Binding-site contacts:
Ligand atom C3 contacts residue ASP186 of chain 1.A at 3.5 Å.
Ligand atom C7 contacts residue VAL210 of chain 1.A at 3.7 Å (hydrophobic).
Ligand atom C1 contacts residue GLY215 of chain 1.A at 3.3 Å.
Ligand atom N2 contacts residue ASP186 of chain 1.A at 2.7 Å (salt-bridge).
Ligand atom C10 contacts residue GLY213 of chain 1.A at 3.7 Å.
Ligand atom C28 contacts residue ASP44 of chain 1.A at 3.4 Å.
Ligand atom C18 contacts residue TRP212 of chain 1.A at 3.5 Å (hydrophobic).
Ligand atom C8 contacts residue SER211 of chain 1.A at 3.3 Å.
Ligand atom C27 contacts residue HIS41 of chain 1.A at 3.3 Å.
Ligand atom C13 contacts residue LYS189 of chain 1.A at 3.4 Å.
Ligand atom C6 contacts residue GLY213 of chain 1.A at 3.4 Å.
Ligand atom N24 contacts residue LYS189 of chain 1.A at 3.7 Å.
Ligand atom C8 contacts residue TRP212 of chain 1.A at 3.6 Å (hydrophobic).
Ligand atom C9 contacts residue SER211 of chain 1.A at 3.7 Å.
Ligand atom C4 contacts residue GLY213 of chain 1.A at 3.7 Å.
Ligand atom C4 contacts residue TRP212 of chain 1.A at 3.5 Å (hydrophobic).
Ligand atom N12 contacts residue SER187 of chain 1.A at 2.9 Å (h-bond).
Ligand atom N12 contacts residue GLY223 of chain 1.A at 3.3 Å.
Ligand atom C15 contacts residue HIS41 of chain 1.A at 3.7 Å.
Ligand atom C9 contacts residue LYS189 of chain 1.A at 3.5 Å.
Ligand atom O16 contacts residue SER192 of chain 1.A at 3.1 Å (h-bond).
Ligand atom C5 contacts residue GLY213 of chain 1.A at 3.4 Å.
Ligand atom C26 contacts residue LYS45 of chain 1.A at 3.5 Å.
Ligand atom C8 contacts residue SER192 of chain 1.A at 3.6 Å.
Ligand atom N2 contacts residue SER187 of chain 1.A at 3.3 Å (h-bond).
Ligand atom C15 contacts residue LYS189 of chain 1.A at 3.4 Å.
Ligand atom C7 contacts residue TRP212 of chain 1.A at 3.7 Å (hydrophobic).
Ligand atom C9 contacts residue TRP212 of chain 1.A at 3.7 Å (hydrophobic).
Ligand atom N11 contacts residue SER192 of chain 1.A at 3.3 Å (h-bond).
Ligand atom O16 contacts residue HIS41 of chain 1.A at 2.7 Å (h-bond).
Ligand atom C33 contacts residue GLY85 of chain 1.A at 3.2 Å.
Ligand atom C1 contacts residue ASP186 of chain 1.A at 3.4 Å.
Ligand atom C5 contacts residue TRP212 of chain 1.A at 3.7 Å (hydrophobic).
Ligand atom N11 contacts residue SER211 of chain 1.A at 3.6 Å (h-bond).
Ligand atom N11 contacts residue LYS189 of chain 1.A at 3.4 Å.
Ligand atom C17 contacts residue SER211 of chain 1.A at 3.6 Å.
Ligand atom C1 contacts residue GLY213 of chain 1.A at 3.5 Å.
Ligand atom N12 contacts residue ASP186 of chain 1.A at 2.8 Å (salt-bridge).
Ligand atom C35 contacts residue THR86 of chain 1.A at 3.7 Å.
Ligand atom C3 contacts residue SER187 of chain 1.A at 3.0 Å.

Sequence of chain 1.A:
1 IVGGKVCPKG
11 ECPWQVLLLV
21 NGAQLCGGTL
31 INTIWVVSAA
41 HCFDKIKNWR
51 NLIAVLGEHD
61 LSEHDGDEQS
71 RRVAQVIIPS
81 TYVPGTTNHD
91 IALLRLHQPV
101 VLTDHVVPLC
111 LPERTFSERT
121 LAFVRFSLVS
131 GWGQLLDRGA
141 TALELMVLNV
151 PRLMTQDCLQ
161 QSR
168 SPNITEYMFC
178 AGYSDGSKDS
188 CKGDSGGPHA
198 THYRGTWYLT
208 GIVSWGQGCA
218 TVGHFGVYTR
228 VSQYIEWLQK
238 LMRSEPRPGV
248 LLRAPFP

The small molecule below binds the protein below.
Small molecule (SMILES): Nc1nccc2cc(N[C@H]3C(=O)NCc4cccc(c4)NC(=O)CCCc4ccc3cc4)ccc12